This protein binds this small molecule.
Small molecule (SMILES): Cc1cc(CCCCCOc2c(Cl)cc(C3=NCCO3)cc2Cl)on1

Sequence of chain 37.A:
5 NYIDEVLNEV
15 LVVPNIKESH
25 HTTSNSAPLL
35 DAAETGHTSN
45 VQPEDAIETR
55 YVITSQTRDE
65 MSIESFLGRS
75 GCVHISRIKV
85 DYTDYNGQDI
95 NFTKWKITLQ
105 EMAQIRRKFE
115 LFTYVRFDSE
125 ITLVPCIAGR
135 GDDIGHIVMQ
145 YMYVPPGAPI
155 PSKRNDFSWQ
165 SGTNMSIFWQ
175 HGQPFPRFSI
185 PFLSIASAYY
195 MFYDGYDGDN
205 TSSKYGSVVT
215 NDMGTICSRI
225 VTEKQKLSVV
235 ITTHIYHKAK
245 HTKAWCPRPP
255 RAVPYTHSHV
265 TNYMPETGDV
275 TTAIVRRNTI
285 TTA

Binding-site contacts:
Ligand atom C4A contacts residue TYR145 of chain 37.A at 3.3 Å (hydrophobic).
Ligand atom CL2 contacts residue TYR147 of chain 37.A at 3.4 Å.
Ligand atom C1B contacts residue ILE125 of chain 37.A at 3.1 Å (hydrophobic).
Ligand atom C3 contacts residue LEU103 of chain 37.A at 4.1 Å (hydrophobic).
Ligand atom CL2 contacts residue LEU187 of chain 37.A at 3.9 Å.
Ligand atom O1 contacts residue MET217 of chain 37.A at 4.2 Å.
Ligand atom C5A contacts residue ILE220 of chain 37.A at 3.9 Å (hydrophobic).
Ligand atom C3B contacts residue ILE125 of chain 37.A at 3.5 Å (hydrophobic).
Ligand atom O1B contacts residue ILE125 of chain 37.A at 3.5 Å.
Ligand atom CL1 contacts residue ILE239 of chain 37.A at 3.8 Å.
Ligand atom CL2 contacts residue ILE184 of chain 37.A at 3.9 Å.
Ligand atom O1A contacts residue ILE220 of chain 37.A at 3.6 Å.
Ligand atom C2A contacts residue ILE220 of chain 37.A at 3.8 Å (hydrophobic).
Ligand atom C5A contacts residue MET146 of chain 37.A at 3.7 Å (hydrophobic).
Ligand atom C31 contacts residue GLN104 of chain 37.A at 3.6 Å.
Ligand atom C5B contacts residue ILE125 of chain 37.A at 3.9 Å (hydrophobic).
Ligand atom C5B contacts residue TYR147 of chain 37.A at 3.9 Å (hydrophobic).
Ligand atom C2B contacts residue ILE125 of chain 37.A at 3.1 Å (hydrophobic).
Ligand atom N2 contacts residue ASN215 of chain 37.A at 3.7 Å.
Ligand atom N2 contacts residue THR102 of chain 37.A at 4.2 Å.
Ligand atom C4B contacts residue ILE220 of chain 37.A at 4.0 Å (hydrophobic).
Ligand atom CL1 contacts residue ILE125 of chain 37.A at 3.5 Å.
Ligand atom C5A contacts residue TYR145 of chain 37.A at 3.8 Å (hydrophobic).
Ligand atom C4 contacts residue LEU103 of chain 37.A at 3.4 Å (hydrophobic).
Ligand atom C1C contacts residue LEU103 of chain 37.A at 4.1 Å (hydrophobic).
Ligand atom C5 contacts residue LEU103 of chain 37.A at 3.8 Å (hydrophobic).
Ligand atom C6B contacts residue ILE184 of chain 37.A at 4.1 Å (hydrophobic).
Ligand atom C5A contacts residue TYR147 of chain 37.A at 4.1 Å (hydrophobic).
Ligand atom C31 contacts residue MET195 of chain 37.A at 3.5 Å (hydrophobic).
Ligand atom C3B contacts residue ILE220 of chain 37.A at 4.2 Å (hydrophobic).
Ligand atom C2A contacts residue PHE182 of chain 37.A at 4.2 Å (hydrophobic).
Ligand atom C4A contacts residue LEU127 of chain 37.A at 4.0 Å (hydrophobic).
Ligand atom C2C contacts residue MET217 of chain 37.A at 3.7 Å (hydrophobic).
Ligand atom N3A contacts residue PHE182 of chain 37.A at 4.0 Å.
Ligand atom N3A contacts residue LEU127 of chain 37.A at 4.1 Å.
Ligand atom C4B contacts residue ILE125 of chain 37.A at 3.9 Å (hydrophobic).
Ligand atom C4A contacts residue ILE220 of chain 37.A at 4.1 Å (hydrophobic).
Ligand atom C4C contacts residue MET217 of chain 37.A at 4.2 Å (hydrophobic).
Ligand atom C6B contacts residue ILE125 of chain 37.A at 3.6 Å (hydrophobic).
Ligand atom O1A contacts residue TYR147 of chain 37.A at 4.0 Å.